The protein below binds the small molecule below.
Small molecule (SMILES): C/C=C/CCCO[C@@H]1O[C@H](CO)[C@H](O)C[C@H]1O[C@@H]1O[C@@H](C)[C@@H](O)[C@@H](O)[C@@H]1O

Binding-site contacts:
Ligand atom O2 contacts residue UDP1 of chain 2.G at 3.4 Å (h-bond).
Ligand atom O4 contacts residue UDP1 of chain 2.G at 4.2 Å.
Ligand atom O6 contacts residue PHE174 of chain 2.A at 3.4 Å.
Ligand atom C2 contacts residue UDP1 of chain 2.G at 3.2 Å.
Ligand atom C3 contacts residue TRP238 of chain 2.A at 3.9 Å (hydrophobic).
Ligand atom O5 contacts residue PHE174 of chain 2.A at 3.8 Å.
Ligand atom O5 contacts residue HIS171 of chain 2.A at 3.2 Å.
Ligand atom O3 contacts residue ASP264 of chain 2.A at 3.8 Å.
Ligand atom O4 contacts residue ALA281 of chain 2.A at 3.9 Å.
Ligand atom C2 contacts residue HIS171 of chain 2.A at 3.8 Å.
Ligand atom C5 contacts residue HIS171 of chain 2.A at 3.9 Å.
Ligand atom C6 contacts residue TRP238 of chain 2.A at 3.5 Å (hydrophobic).
Ligand atom C14 contacts residue GLY173 of chain 2.A at 4.0 Å.
Ligand atom C12 contacts residue LEU267 of chain 2.A at 4.0 Å (hydrophobic).
Ligand atom C5 contacts residue GLU241 of chain 2.A at 4.1 Å.
Ligand atom C13 contacts residue LEU267 of chain 2.A at 3.8 Å (hydrophobic).
Ligand atom C6 contacts residue HIS171 of chain 2.A at 4.1 Å.
Ligand atom O4 contacts residue ASP264 of chain 2.A at 2.6 Å (salt-bridge).
Ligand atom C4 contacts residue LEU267 of chain 2.A at 3.8 Å (hydrophobic).
Ligand atom C3 contacts residue ASP264 of chain 2.A at 4.1 Å.
Ligand atom C16 contacts residue GLY173 of chain 2.A at 3.8 Å.
Ligand atom C6 contacts residue PRO172 of chain 2.A at 4.0 Å (hydrophobic).
Ligand atom C4 contacts residue TRP238 of chain 2.A at 3.7 Å (hydrophobic).
Ligand atom O6 contacts residue THR183 of chain 2.A at 2.7 Å (h-bond).
Ligand atom O6 contacts residue TRP238 of chain 2.A at 3.4 Å (h-bond).
Ligand atom C5 contacts residue TRP238 of chain 2.A at 3.7 Å (hydrophobic).
Ligand atom C6 contacts residue ASP264 of chain 2.A at 4.0 Å.
Ligand atom C4 contacts residue HIS171 of chain 2.A at 3.9 Å.
Ligand atom C6 contacts residue TYR202 of chain 2.A at 3.6 Å (hydrophobic).
Ligand atom C1 contacts residue HIS171 of chain 2.A at 3.8 Å.
Ligand atom C4 contacts residue ASP264 of chain 2.A at 3.2 Å.
Ligand atom O4 contacts residue GLU241 of chain 2.A at 2.7 Å (salt-bridge).
Ligand atom C1 contacts residue UDP1 of chain 2.G at 3.3 Å.
Ligand atom C6 contacts residue PHE174 of chain 2.A at 4.1 Å (hydrophobic).
Ligand atom O4 contacts residue HIS171 of chain 2.A at 2.9 Å.
Ligand atom O1 contacts residue HIS171 of chain 2.A at 3.4 Å (h-bond).
Ligand atom C6 contacts residue GLU241 of chain 2.A at 3.4 Å.
Ligand atom C4 contacts residue GLU241 of chain 2.A at 3.5 Å.
Ligand atom C6 contacts residue THR183 of chain 2.A at 3.4 Å.
Ligand atom O5 contacts residue UDP1 of chain 2.G at 4.0 Å.

Sequence of chain 2.A:
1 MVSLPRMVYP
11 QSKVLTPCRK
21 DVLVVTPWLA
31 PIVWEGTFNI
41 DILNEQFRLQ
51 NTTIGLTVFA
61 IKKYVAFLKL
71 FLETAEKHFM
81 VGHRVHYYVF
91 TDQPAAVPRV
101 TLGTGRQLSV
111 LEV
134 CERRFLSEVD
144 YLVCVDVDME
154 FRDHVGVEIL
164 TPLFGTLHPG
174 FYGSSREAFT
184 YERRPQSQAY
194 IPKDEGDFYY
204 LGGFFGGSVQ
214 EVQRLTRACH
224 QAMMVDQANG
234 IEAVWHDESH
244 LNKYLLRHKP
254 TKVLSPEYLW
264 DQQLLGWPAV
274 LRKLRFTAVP